The protein below binds the small molecule below.
Small molecule (SMILES): CC(C)C[C@H](NC(=O)OCc1ccccc1)C(=O)N[C@@H](Cc1ccc(O)cc1)[C@H](C)O

Sequence of chain 1.L:
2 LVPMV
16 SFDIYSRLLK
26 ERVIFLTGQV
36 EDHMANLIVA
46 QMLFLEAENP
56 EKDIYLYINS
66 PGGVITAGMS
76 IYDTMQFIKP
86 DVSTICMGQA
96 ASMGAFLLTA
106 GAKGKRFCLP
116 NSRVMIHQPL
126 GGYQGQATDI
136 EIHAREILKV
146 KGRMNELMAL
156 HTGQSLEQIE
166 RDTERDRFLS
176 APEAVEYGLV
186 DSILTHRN

Binding-site contacts:
Ligand atom C16 contacts residue HIS122 of chain 1.L at 2.6 Å.
Ligand atom C23 contacts residue HIS122 of chain 1.L at 3.6 Å.
Ligand atom C16 contacts residue MET98 of chain 1.L at 3.5 Å (hydrophobic).
Ligand atom O4 contacts residue GLY67 of chain 1.L at 3.4 Å.
Ligand atom O3 contacts residue PRO124 of chain 1.L at 3.3 Å.
Ligand atom C18 contacts residue SER97 of chain 1.L at 3.3 Å.
Ligand atom C13 contacts residue LEU125 of chain 1.L at 3.7 Å (hydrophobic).
Ligand atom O4 contacts residue GLY68 of chain 1.L at 3.1 Å (h-bond).
Ligand atom C2 contacts residue ILE70 of chain 1.L at 3.6 Å (hydrophobic).
Ligand atom O5 contacts residue MET149 of chain 1.L at 3.1 Å.
Ligand atom C15 contacts residue SER97 of chain 1.L at 2.4 Å.
Ligand atom C23 contacts residue MET149 of chain 1.L at 3.5 Å (hydrophobic).
Ligand atom O3 contacts residue LEU125 of chain 1.L at 2.9 Å (h-bond).
Ligand atom O4 contacts residue MET98 of chain 1.L at 3.1 Å (h-bond).
Ligand atom C17 contacts residue SER97 of chain 1.L at 2.7 Å.
Ligand atom C24 contacts residue SER97 of chain 1.L at 2.4 Å.
Ligand atom C17 contacts residue MET98 of chain 1.L at 3.5 Å (hydrophobic).
Ligand atom O1 contacts residue LEU125 of chain 1.L at 3.2 Å (h-bond).
Ligand atom C15 contacts residue HIS122 of chain 1.L at 3.4 Å.
Ligand atom C20 contacts residue HIS122 of chain 1.L at 3.6 Å.
Ligand atom N2 contacts residue GLY68 of chain 1.L at 3.0 Å (h-bond).
Ligand atom C5 contacts residue ILE142 of chain 1.L at 3.7 Å (hydrophobic).
Ligand atom C5 contacts residue GOL1 of chain 1.TA at 3.1 Å.
Ligand atom C6 contacts residue ILE142 of chain 1.L at 3.1 Å (hydrophobic).
Ligand atom N1 contacts residue LEU125 of chain 1.L at 2.8 Å (h-bond).
Ligand atom O2 contacts residue ILE70 of chain 1.L at 2.9 Å (h-bond).
Ligand atom C9 contacts residue GLY68 of chain 1.L at 3.4 Å.
Ligand atom C24 contacts residue HIS122 of chain 1.L at 1.3 Å.
Ligand atom O4 contacts residue HIS122 of chain 1.L at 3.7 Å.
Ligand atom C7 contacts residue ILE142 of chain 1.L at 3.3 Å (hydrophobic).
Ligand atom C4 contacts residue GOL1 of chain 1.TA at 3.6 Å.
Ligand atom C16 contacts residue SER97 of chain 1.L at 1.4 Å.
Ligand atom N2 contacts residue SER97 of chain 1.L at 3.6 Å (h-bond).
Ligand atom O2 contacts residue VAL69 of chain 1.L at 3.5 Å.
Ligand atom C10 contacts residue GLY68 of chain 1.L at 3.6 Å.
Ligand atom C19 contacts residue SER97 of chain 1.L at 3.7 Å.
Ligand atom C21 contacts residue MET149 of chain 1.L at 3.6 Å (hydrophobic).
Ligand atom C1 contacts residue LEU125 of chain 1.L at 3.5 Å (hydrophobic).
Ligand atom C22 contacts residue HIS122 of chain 1.L at 3.4 Å.
Ligand atom O4 contacts residue SER97 of chain 1.L at 2.2 Å (h-bond).